Sequence of chain 44.A:
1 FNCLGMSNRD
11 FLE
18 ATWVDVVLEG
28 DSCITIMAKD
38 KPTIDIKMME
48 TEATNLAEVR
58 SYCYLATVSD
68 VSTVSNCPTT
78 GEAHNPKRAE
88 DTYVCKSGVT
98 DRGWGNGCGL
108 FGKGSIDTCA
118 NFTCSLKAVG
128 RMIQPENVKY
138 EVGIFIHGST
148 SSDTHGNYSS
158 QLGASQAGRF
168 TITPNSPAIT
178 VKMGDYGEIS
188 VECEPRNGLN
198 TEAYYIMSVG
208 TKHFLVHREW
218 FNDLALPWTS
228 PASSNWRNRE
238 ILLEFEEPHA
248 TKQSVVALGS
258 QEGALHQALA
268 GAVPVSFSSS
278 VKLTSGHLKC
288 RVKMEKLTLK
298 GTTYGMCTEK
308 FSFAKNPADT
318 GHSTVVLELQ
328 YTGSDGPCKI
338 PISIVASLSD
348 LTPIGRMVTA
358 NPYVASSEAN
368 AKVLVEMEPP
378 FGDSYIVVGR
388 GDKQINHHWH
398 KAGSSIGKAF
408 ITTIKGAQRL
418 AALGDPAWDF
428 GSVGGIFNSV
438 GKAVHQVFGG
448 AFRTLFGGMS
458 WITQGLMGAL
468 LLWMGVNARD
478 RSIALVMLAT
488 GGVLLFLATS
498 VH

Binding-site contacts:
Ligand atom C5 contacts residue PHE119 of chain 29.E at 4.4 Å (hydrophobic).
Ligand atom O5 contacts residue ASN118 of chain 29.E at 2.3 Å (h-bond).
Ligand atom O5 contacts residue THR120 of chain 29.E at 3.4 Å (h-bond).
Ligand atom O7 contacts residue ASP67 of chain 29.E at 3.5 Å (salt-bridge).
Ligand atom C1 contacts residue SER66 of chain 29.E at 4.5 Å.
Ligand atom C4 contacts residue ASN118 of chain 29.E at 4.2 Å.
Ligand atom C7 contacts residue ASN118 of chain 29.E at 3.1 Å.
Ligand atom C2 contacts residue ASN118 of chain 29.E at 2.5 Å.
Ligand atom C6 contacts residue THR120 of chain 29.E at 3.4 Å.
Ligand atom O7 contacts residue ASN118 of chain 29.E at 3.0 Å (h-bond).
Ligand atom C1 contacts residue ASN118 of chain 29.E at 1.4 Å.
Ligand atom N2 contacts residue ASN118 of chain 29.E at 2.9 Å (h-bond).
Ligand atom O6 contacts residue THR120 of chain 29.E at 2.5 Å (h-bond).
Ligand atom O4 contacts residue THR300 of chain 44.A at 4.5 Å.
Ligand atom C7 contacts residue TYR90 of chain 29.E at 4.1 Å (hydrophobic).
Ligand atom C8 contacts residue ASP67 of chain 29.E at 4.0 Å.
Ligand atom C7 contacts residue ASP67 of chain 29.E at 3.9 Å.
Ligand atom C1 contacts residue THR89 of chain 29.E at 4.4 Å.
Ligand atom C5 contacts residue THR89 of chain 29.E at 4.2 Å.
Ligand atom C3 contacts residue ASN118 of chain 29.E at 3.8 Å.
Ligand atom C5 contacts residue ASN118 of chain 29.E at 3.6 Å.
Ligand atom N2 contacts residue TYR90 of chain 29.E at 4.4 Å.
Ligand atom C8 contacts residue TYR90 of chain 29.E at 3.8 Å (hydrophobic).
Ligand atom O7 contacts residue SER66 of chain 29.E at 3.5 Å.
Ligand atom O6 contacts residue PHE119 of chain 29.E at 4.0 Å.
Ligand atom O5 contacts residue SER66 of chain 29.E at 4.4 Å.
Ligand atom O5 contacts residue THR89 of chain 29.E at 4.3 Å.
Ligand atom O5 contacts residue PHE119 of chain 29.E at 3.8 Å.
Ligand atom C8 contacts residue ASN118 of chain 29.E at 4.4 Å.
Ligand atom C5 contacts residue THR120 of chain 29.E at 4.0 Å.
Ligand atom C6 contacts residue PHE119 of chain 29.E at 3.8 Å (hydrophobic).
Ligand atom C6 contacts residue THR89 of chain 29.E at 4.2 Å.

Sequence of chain 29.E:
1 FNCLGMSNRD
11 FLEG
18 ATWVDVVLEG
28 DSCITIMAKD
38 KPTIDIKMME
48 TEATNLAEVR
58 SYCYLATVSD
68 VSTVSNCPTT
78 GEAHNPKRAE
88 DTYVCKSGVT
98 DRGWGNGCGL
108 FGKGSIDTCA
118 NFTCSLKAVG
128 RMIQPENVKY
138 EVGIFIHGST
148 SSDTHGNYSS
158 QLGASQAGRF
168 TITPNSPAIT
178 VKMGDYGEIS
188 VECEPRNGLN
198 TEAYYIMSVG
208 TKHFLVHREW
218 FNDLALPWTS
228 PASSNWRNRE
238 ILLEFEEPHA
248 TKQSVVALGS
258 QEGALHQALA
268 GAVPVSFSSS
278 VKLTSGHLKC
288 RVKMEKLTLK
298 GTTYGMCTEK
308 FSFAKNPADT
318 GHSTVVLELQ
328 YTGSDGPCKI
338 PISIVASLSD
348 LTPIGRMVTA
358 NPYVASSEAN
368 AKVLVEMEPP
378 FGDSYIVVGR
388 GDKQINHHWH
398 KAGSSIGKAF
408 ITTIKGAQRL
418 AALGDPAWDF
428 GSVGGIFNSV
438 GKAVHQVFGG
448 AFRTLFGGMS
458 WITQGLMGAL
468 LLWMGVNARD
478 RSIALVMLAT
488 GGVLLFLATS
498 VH

The protein below binds the small molecule below.
Small molecule (SMILES): CC(=O)N[C@@H]1[C@@H](O)[C@H](O)[C@@H](CO)O[C@H]1O